Sequence of chain 1.A:
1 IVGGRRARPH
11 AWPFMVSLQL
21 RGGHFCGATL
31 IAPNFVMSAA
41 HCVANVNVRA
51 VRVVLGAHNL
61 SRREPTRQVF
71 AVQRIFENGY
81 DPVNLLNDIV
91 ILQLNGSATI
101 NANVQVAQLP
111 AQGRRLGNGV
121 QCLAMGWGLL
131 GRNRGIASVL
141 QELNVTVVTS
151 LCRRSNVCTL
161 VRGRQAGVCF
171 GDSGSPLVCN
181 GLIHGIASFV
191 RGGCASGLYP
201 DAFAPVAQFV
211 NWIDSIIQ

Binding-site contacts:
Ligand atom C6 contacts residue VAL69 of chain 1.A at 4.3 Å (hydrophobic).
Ligand atom C6 contacts residue ARG52 of chain 1.A at 4.4 Å.
Ligand atom C6 contacts residue ARG49 of chain 1.A at 3.4 Å.
Ligand atom C8 contacts residue ASN95 of chain 1.A at 3.6 Å.
Ligand atom O4 contacts residue ARG49 of chain 1.A at 4.5 Å.
Ligand atom C5 contacts residue ARG52 of chain 1.A at 4.2 Å.
Ligand atom O6 contacts residue ALA71 of chain 1.A at 4.4 Å.
Ligand atom C7 contacts residue ASN95 of chain 1.A at 3.4 Å.
Ligand atom O7 contacts residue ASN95 of chain 1.A at 3.3 Å (h-bond).
Ligand atom C3 contacts residue ASN95 of chain 1.A at 3.8 Å.
Ligand atom C1 contacts residue PHE70 of chain 1.A at 4.4 Å (hydrophobic).
Ligand atom C5 contacts residue ASN95 of chain 1.A at 3.7 Å.
Ligand atom C5 contacts residue PHE70 of chain 1.A at 4.4 Å (hydrophobic).
Ligand atom C5 contacts residue ARG49 of chain 1.A at 4.3 Å.
Ligand atom C6 contacts residue VAL51 of chain 1.A at 3.5 Å (hydrophobic).
Ligand atom O5 contacts residue ALA71 of chain 1.A at 3.6 Å.
Ligand atom C5 contacts residue ALA71 of chain 1.A at 3.9 Å (hydrophobic).
Ligand atom C5 contacts residue ALA71 of chain 1.A at 4.4 Å (hydrophobic).
Ligand atom C4 contacts residue ARG49 of chain 1.A at 4.3 Å.
Ligand atom C2 contacts residue ARG52 of chain 1.A at 3.5 Å.
Ligand atom O2 contacts residue ARG52 of chain 1.A at 4.4 Å.
Ligand atom O5 contacts residue ASN95 of chain 1.A at 2.4 Å (h-bond).
Ligand atom O5 contacts residue ARG52 of chain 1.A at 3.3 Å (salt-bridge).
Ligand atom C2 contacts residue ASN95 of chain 1.A at 2.4 Å.
Ligand atom O5 contacts residue ALA71 of chain 1.A at 4.4 Å.
Ligand atom C6 contacts residue ARG52 of chain 1.A at 3.6 Å.
Ligand atom N2 contacts residue ASN95 of chain 1.A at 2.9 Å (h-bond).
Ligand atom C1 contacts residue ASN95 of chain 1.A at 1.5 Å.
Ligand atom O4 contacts residue ARG52 of chain 1.A at 4.1 Å.
Ligand atom C1 contacts residue ALA71 of chain 1.A at 3.9 Å (hydrophobic).
Ligand atom O5 contacts residue VAL69 of chain 1.A at 4.5 Å.
Ligand atom C4 contacts residue ASN95 of chain 1.A at 4.2 Å.
Ligand atom C6 contacts residue ALA50 of chain 1.A at 3.7 Å (hydrophobic).
Ligand atom O5 contacts residue PHE70 of chain 1.A at 4.2 Å.
Ligand atom C5 contacts residue VAL69 of chain 1.A at 3.8 Å (hydrophobic).
Ligand atom C1 contacts residue ARG52 of chain 1.A at 3.4 Å.
Ligand atom C6 contacts residue ALA71 of chain 1.A at 4.0 Å (hydrophobic).

A small-molecule ligand and the protein it binds are described below.
Small molecule (SMILES): CC(=O)N[C@H]1CO[C@H](CO[C@@H]2O[C@@H](C)[C@@H](O)[C@@H](O)[C@@H]2O)[C@@H](O)[C@@H]1O